This protein binds this small molecule.
Small molecule (SMILES): CC(=O)N[C@@H]1[C@@H](O)[C@H](O)[C@@H](CO)O[C@H]1O

Sequence of chain 1.A:
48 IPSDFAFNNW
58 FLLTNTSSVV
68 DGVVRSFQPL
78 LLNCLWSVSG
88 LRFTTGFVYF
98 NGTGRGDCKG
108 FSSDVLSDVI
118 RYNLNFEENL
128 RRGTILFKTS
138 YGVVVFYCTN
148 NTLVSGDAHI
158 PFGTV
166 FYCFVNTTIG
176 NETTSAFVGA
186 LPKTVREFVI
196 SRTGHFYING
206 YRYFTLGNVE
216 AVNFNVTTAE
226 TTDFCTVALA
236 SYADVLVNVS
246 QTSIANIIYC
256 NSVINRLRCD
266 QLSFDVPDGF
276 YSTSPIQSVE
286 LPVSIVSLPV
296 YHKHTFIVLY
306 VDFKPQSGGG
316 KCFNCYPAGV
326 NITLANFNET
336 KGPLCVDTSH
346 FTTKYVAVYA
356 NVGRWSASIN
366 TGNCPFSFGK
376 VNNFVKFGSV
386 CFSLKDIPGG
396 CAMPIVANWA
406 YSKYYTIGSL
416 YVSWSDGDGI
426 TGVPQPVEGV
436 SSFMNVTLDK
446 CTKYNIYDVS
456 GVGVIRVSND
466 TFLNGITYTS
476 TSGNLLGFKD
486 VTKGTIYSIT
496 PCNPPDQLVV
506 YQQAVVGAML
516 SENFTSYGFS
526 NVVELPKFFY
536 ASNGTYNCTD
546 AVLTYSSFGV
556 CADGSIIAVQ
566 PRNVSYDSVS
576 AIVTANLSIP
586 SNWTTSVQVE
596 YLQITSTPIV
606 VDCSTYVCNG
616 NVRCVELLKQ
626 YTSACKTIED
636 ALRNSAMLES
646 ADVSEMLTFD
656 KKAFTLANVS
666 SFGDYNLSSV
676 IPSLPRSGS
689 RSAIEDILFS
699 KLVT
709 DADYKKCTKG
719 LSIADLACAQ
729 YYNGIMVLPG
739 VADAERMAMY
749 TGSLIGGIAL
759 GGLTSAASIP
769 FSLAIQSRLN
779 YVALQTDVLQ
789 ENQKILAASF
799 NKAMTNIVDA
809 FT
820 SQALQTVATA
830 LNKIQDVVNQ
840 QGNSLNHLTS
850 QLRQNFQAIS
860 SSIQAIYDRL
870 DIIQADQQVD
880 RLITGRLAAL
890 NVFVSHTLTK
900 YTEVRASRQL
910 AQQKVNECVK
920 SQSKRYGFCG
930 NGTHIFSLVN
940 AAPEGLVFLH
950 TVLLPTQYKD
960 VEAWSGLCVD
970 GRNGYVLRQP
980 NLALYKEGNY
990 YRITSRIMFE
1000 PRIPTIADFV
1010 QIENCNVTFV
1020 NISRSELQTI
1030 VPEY

Binding-site contacts:
Ligand atom O6 contacts residue THR227 of chain 1.A at 3.0 Å (h-bond).
Ligand atom C4 contacts residue ASN122 of chain 1.A at 4.4 Å.
Ligand atom C2 contacts residue CYS230 of chain 1.A at 3.7 Å (hydrophobic).
Ligand atom O7 contacts residue ASN122 of chain 1.A at 4.5 Å.
Ligand atom C2 contacts residue ASN122 of chain 1.A at 2.7 Å.
Ligand atom C1 contacts residue ASN122 of chain 1.A at 1.6 Å.
Ligand atom C6 contacts residue THR227 of chain 1.A at 3.6 Å.
Ligand atom C8 contacts residue CYS230 of chain 1.A at 4.0 Å (hydrophobic).
Ligand atom C1 contacts residue CYS230 of chain 1.A at 3.5 Å (hydrophobic).
Ligand atom C3 contacts residue ASN122 of chain 1.A at 4.0 Å.
Ligand atom N2 contacts residue ASN122 of chain 1.A at 3.0 Å (h-bond).
Ligand atom C7 contacts residue ASN122 of chain 1.A at 3.8 Å.
Ligand atom C7 contacts residue ASN55 of chain 1.A at 4.3 Å.
Ligand atom O5 contacts residue ASN122 of chain 1.A at 2.5 Å (h-bond).
Ligand atom O5 contacts residue CYS230 of chain 1.A at 3.4 Å (h-bond).
Ligand atom O7 contacts residue ASN56 of chain 1.A at 4.0 Å.
Ligand atom C8 contacts residue ASN122 of chain 1.A at 4.2 Å.
Ligand atom O7 contacts residue ASN55 of chain 1.A at 3.1 Å (h-bond).
Ligand atom C5 contacts residue ASN122 of chain 1.A at 3.8 Å.